Binding-site contacts:
Ligand atom C3' contacts residue ASP238 of chain 1.C at 3.5 Å.
Ligand atom C5 contacts residue ILE204 of chain 1.C at 3.6 Å (hydrophobic).
Ligand atom C5 contacts residue C911 of chain 1.Q at 3.7 Å.
Ligand atom C5' contacts residue TYR285 of chain 1.C at 3.5 Å (hydrophobic).
Ligand atom C2 contacts residue GLU313 of chain 1.C at 3.5 Å.
Ligand atom C8 contacts residue ILE204 of chain 1.C at 3.6 Å (hydrophobic).
Ligand atom N3 contacts residue CYS205 of chain 1.C at 3.7 Å.
Ligand atom C4 contacts residue C911 of chain 1.Q at 3.7 Å.
Ligand atom O3P contacts residue GLY240 of chain 1.C at 2.9 Å (h-bond).
Ligand atom N7 contacts residue MET75 of chain 1.C at 3.6 Å.
Ligand atom C2 contacts residue C911 of chain 1.Q at 3.1 Å.
Ligand atom O6 contacts residue GLY287 of chain 1.C at 3.1 Å.
Ligand atom N7 contacts residue MET288 of chain 1.C at 3.0 Å (h-bond).
Ligand atom O3P contacts residue SER203 of chain 1.C at 2.9 Å (h-bond).
Ligand atom C5 contacts residue MET288 of chain 1.C at 3.7 Å (hydrophobic).
Ligand atom O2P contacts residue TYR285 of chain 1.C at 2.4 Å (h-bond).
Ligand atom O2P contacts residue SER203 of chain 1.C at 2.9 Å (h-bond).
Ligand atom C2' contacts residue ASP238 of chain 1.C at 3.5 Å.
Ligand atom C8 contacts residue MET75 of chain 1.C at 3.4 Å (hydrophobic).
Ligand atom O3' contacts residue ALA73 of chain 1.C at 3.3 Å.
Ligand atom N1 contacts residue C911 of chain 1.Q at 3.5 Å.
Ligand atom O5' contacts residue GLY239 of chain 1.C at 3.3 Å.
Ligand atom O2P contacts residue GLY261 of chain 1.C at 3.7 Å.
Ligand atom O2P contacts residue SER262 of chain 1.C at 3.1 Å (h-bond).
Ligand atom N7 contacts residue ILE204 of chain 1.C at 3.4 Å.
Ligand atom O2' contacts residue ASP238 of chain 1.C at 2.3 Å (salt-bridge).
Ligand atom N7 contacts residue GLY287 of chain 1.C at 3.4 Å.
Ligand atom N1 contacts residue GLU313 of chain 1.C at 2.9 Å (salt-bridge).
Ligand atom O6 contacts residue MET288 of chain 1.C at 3.0 Å (h-bond).
Ligand atom C2 contacts residue CYS205 of chain 1.C at 3.2 Å (hydrophobic).
Ligand atom O3P contacts residue GLY202 of chain 1.C at 3.5 Å.
Ligand atom O3' contacts residue ASP238 of chain 1.C at 2.6 Å (salt-bridge).
Ligand atom C6 contacts residue GLY289 of chain 1.C at 3.5 Å.
Ligand atom N3 contacts residue C911 of chain 1.Q at 3.3 Å.
Ligand atom C6 contacts residue C911 of chain 1.Q at 3.7 Å.
Ligand atom O6 contacts residue GLY314 of chain 1.C at 3.7 Å.
Ligand atom O3' contacts residue MET259 of chain 1.C at 3.5 Å (h-bond).
Ligand atom C4' contacts residue ASP238 of chain 1.C at 3.6 Å.
Ligand atom O6 contacts residue GLY289 of chain 1.C at 2.5 Å (h-bond).
Ligand atom O1P contacts residue GLY261 of chain 1.C at 3.0 Å (h-bond).

Sequence of chain 1.C:
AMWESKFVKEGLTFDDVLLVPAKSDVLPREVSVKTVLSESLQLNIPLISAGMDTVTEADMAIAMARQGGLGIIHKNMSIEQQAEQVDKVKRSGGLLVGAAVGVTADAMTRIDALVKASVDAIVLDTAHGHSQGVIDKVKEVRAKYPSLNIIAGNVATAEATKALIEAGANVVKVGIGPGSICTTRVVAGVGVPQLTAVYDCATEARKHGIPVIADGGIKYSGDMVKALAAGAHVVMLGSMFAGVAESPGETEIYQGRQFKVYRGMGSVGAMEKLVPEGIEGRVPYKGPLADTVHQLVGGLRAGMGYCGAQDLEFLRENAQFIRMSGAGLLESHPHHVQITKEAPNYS

A small-molecule ligand and the protein it binds are described below.
Small molecule (SMILES): O=c1[nH]cnc2c1ncn2[C@@H]1O[C@H](COP(=O)(O)O)[C@@H](O)[C@H]1O